Binding-site contacts:
Ligand atom C8 contacts residue ASN1134 of chain 1.A at 3.2 Å.
Ligand atom C2 contacts residue ASN1134 of chain 1.A at 3.5 Å.
Ligand atom O5 contacts residue ASN1134 of chain 1.A at 4.3 Å.
Ligand atom N2 contacts residue ASN1134 of chain 1.A at 2.9 Å (h-bond).
Ligand atom C1 contacts residue ASN1134 of chain 1.A at 3.0 Å.
Ligand atom O7 contacts residue ASN1134 of chain 1.A at 3.4 Å (h-bond).
Ligand atom C7 contacts residue ASN1134 of chain 1.A at 2.9 Å.

This small molecule binds to this protein.
Small molecule (SMILES): CC(=O)N[C@@H]1[C@@H](O)[C@H](O)[C@@H](CO)O[C@H]1O

Sequence of chain 1.A:
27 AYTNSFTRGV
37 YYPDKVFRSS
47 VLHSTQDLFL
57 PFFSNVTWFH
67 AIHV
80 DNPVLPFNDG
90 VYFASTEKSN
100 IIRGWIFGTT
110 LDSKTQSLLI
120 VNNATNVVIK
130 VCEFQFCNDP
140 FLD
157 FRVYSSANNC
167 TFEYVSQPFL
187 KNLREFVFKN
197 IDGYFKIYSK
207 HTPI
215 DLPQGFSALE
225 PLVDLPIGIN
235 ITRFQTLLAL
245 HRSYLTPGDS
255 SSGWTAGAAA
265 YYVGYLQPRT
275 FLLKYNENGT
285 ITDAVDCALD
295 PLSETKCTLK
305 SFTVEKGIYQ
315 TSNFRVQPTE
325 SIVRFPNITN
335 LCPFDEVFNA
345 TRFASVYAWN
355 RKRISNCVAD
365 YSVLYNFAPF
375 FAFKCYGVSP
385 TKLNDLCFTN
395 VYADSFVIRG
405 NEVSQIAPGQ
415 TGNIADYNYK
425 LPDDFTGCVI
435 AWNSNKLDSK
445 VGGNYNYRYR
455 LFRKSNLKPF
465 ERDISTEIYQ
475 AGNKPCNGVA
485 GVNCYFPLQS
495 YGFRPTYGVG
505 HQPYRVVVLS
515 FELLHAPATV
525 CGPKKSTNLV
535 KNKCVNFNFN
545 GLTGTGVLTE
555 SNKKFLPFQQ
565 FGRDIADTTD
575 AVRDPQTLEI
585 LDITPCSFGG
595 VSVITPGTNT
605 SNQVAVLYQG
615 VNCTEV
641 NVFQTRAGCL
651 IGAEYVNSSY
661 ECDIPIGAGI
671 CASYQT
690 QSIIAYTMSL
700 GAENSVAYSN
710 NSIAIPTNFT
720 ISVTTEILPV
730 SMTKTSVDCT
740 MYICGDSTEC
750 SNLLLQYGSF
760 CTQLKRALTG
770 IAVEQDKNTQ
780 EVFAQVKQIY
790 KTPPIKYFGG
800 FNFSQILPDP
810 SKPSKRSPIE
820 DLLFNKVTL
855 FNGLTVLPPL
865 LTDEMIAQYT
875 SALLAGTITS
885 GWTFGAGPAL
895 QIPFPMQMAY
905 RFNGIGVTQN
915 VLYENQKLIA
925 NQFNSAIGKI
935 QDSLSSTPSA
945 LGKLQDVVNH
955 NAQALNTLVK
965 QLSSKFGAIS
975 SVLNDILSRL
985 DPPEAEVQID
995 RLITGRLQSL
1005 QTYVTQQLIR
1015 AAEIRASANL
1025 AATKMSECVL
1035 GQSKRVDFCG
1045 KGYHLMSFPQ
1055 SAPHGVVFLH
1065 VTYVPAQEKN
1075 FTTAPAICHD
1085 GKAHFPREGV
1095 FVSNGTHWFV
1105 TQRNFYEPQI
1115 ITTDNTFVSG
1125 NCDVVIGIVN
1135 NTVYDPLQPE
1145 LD